Binding-site contacts:
Ligand atom OG contacts residue TRP147 of chain 1.A at 3.1 Å (h-bond).
Ligand atom CD1 contacts residue GLN67 of chain 1.A at 3.4 Å.
Ligand atom CB contacts residue GLU63 of chain 1.A at 3.5 Å.
Ligand atom CG contacts residue GLU63 of chain 1.A at 3.3 Å.
Ligand atom CB contacts residue THR73 of chain 1.A at 3.1 Å.
Ligand atom C contacts residue TYR7 of chain 1.A at 3.2 Å (hydrophobic).
Ligand atom CA contacts residue TYR7 of chain 1.A at 3.2 Å (hydrophobic).
Ligand atom OG contacts residue GLU63 of chain 1.A at 3.1 Å (salt-bridge).
Ligand atom O contacts residue TYR159 of chain 1.A at 3.5 Å.
Ligand atom CG contacts residue ARG156 of chain 1.A at 3.2 Å.
Ligand atom OD1 contacts residue ARG156 of chain 1.A at 3.3 Å (salt-bridge).
Ligand atom O contacts residue TRP147 of chain 1.A at 2.9 Å (h-bond).
Ligand atom OXT contacts residue ASN80 of chain 1.A at 3.0 Å (h-bond).
Ligand atom CD1 contacts residue GLU63 of chain 1.A at 3.4 Å.
Ligand atom CA contacts residue TYR171 of chain 1.A at 3.4 Å (hydrophobic).
Ligand atom N contacts residue TYR7 of chain 1.A at 2.9 Å (h-bond).
Ligand atom OD2 contacts residue ARG156 of chain 1.A at 2.7 Å (salt-bridge).
Ligand atom O contacts residue ARG156 of chain 1.A at 3.1 Å (salt-bridge).
Ligand atom CD2 contacts residue TYR9 of chain 1.A at 3.4 Å (hydrophobic).
Ligand atom O contacts residue LYS66 of chain 1.A at 2.9 Å (salt-bridge).
Ligand atom N contacts residue TYR7 of chain 1.A at 3.5 Å (h-bond).
Ligand atom O contacts residue THR143 of chain 1.A at 2.7 Å (h-bond).
Ligand atom OG contacts residue THR70 of chain 1.A at 3.2 Å (h-bond).
Ligand atom CG1 contacts residue GLY77 of chain 1.A at 3.5 Å.
Ligand atom O contacts residue TYR159 of chain 1.A at 2.4 Å (h-bond).
Ligand atom N contacts residue TYR159 of chain 1.A at 3.4 Å.
Ligand atom N contacts residue GLU63 of chain 1.A at 2.9 Å (salt-bridge).
Ligand atom N contacts residue TYR171 of chain 1.A at 2.7 Å (h-bond).
Ligand atom N contacts residue TYR99 of chain 1.A at 3.1 Å (h-bond).
Ligand atom CD2 contacts residue TYR99 of chain 1.A at 3.3 Å (hydrophobic).
Ligand atom OG contacts residue LYS66 of chain 1.A at 3.1 Å (salt-bridge).
Ligand atom CD2 contacts residue TYR7 of chain 1.A at 3.4 Å (hydrophobic).
Ligand atom O contacts residue TYR84 of chain 1.A at 2.9 Å (h-bond).
Ligand atom OD2 contacts residue ARG114 of chain 1.A at 3.5 Å (salt-bridge).
Ligand atom C contacts residue TYR84 of chain 1.A at 3.5 Å (hydrophobic).
Ligand atom N contacts residue SER167 of chain 1.A at 3.2 Å (h-bond).
Ligand atom OD1 contacts residue THR73 of chain 1.A at 3.4 Å.
Ligand atom OXT contacts residue TYR84 of chain 1.A at 3.3 Å (h-bond).
Ligand atom OXT contacts residue LYS146 of chain 1.A at 3.1 Å (salt-bridge).
Ligand atom OG contacts residue LEU163 of chain 1.A at 3.4 Å.

A small-molecule ligand and the protein it binds are described below.
Small molecule (SMILES): CC(C)C[C@H](NC(=O)[C@@H](N)CO)C(=O)N[C@@H](CC(=O)O)C(=O)N[C@@H](CCC(=O)O)C(=O)N[C@@H](Cc1ccc(O)cc1)C(=O)N[C@@H](CO)C(=O)N[C@@H](CO)C(=O)N[C@@H](CC(=O)O)C(=O)N[C@H](C(=O)O)C(C)C

Sequence of chain 1.A:
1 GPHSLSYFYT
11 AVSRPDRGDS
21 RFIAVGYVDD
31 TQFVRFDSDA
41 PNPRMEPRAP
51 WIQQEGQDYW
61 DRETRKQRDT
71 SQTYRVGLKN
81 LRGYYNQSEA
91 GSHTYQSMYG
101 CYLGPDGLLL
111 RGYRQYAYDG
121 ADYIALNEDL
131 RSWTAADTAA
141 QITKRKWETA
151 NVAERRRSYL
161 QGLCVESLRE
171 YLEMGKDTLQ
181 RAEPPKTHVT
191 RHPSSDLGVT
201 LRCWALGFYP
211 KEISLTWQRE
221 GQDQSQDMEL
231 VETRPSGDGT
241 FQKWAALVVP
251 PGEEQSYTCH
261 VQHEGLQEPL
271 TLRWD